Binding-site contacts:
Ligand atom O3B contacts residue THR143 of chain 1.H at 3.3 Å (h-bond).
Ligand atom O1A contacts residue CYS12 of chain 1.H at 3.1 Å (h-bond).
Ligand atom O1B contacts residue THR143 of chain 1.H at 3.6 Å.
Ligand atom C4 contacts residue CYS12 of chain 1.H at 3.5 Å (hydrophobic).
Ligand atom O1A contacts residue SER138 of chain 1.H at 3.8 Å.
Ligand atom C5 contacts residue TYR222 of chain 1.H at 3.7 Å (hydrophobic).
Ligand atom C5 contacts residue CYS12 of chain 1.H at 3.7 Å (hydrophobic).
Ligand atom N1 contacts residue TYR222 of chain 1.H at 3.3 Å.
Ligand atom O1B contacts residue SER138 of chain 1.H at 3.7 Å.
Ligand atom PB contacts residue THR143 of chain 1.H at 3.9 Å.
Ligand atom C2 contacts residue TYR222 of chain 1.H at 3.5 Å (hydrophobic).
Ligand atom O1B contacts residue GLY10 of chain 1.H at 3.9 Å.
Ligand atom O1G contacts residue THR143 of chain 1.H at 2.2 Å (h-bond).
Ligand atom O1A contacts residue GLY10 of chain 1.H at 3.9 Å.
Ligand atom N1 contacts residue ASN226 of chain 1.H at 3.3 Å (h-bond).
Ligand atom C6 contacts residue TYR222 of chain 1.H at 3.4 Å (hydrophobic).
Ligand atom N2 contacts residue LEU225 of chain 1.H at 3.7 Å.
Ligand atom O2' contacts residue ASN204 of chain 1.H at 3.0 Å (h-bond).
Ligand atom C1' contacts residue ASN204 of chain 1.H at 3.9 Å.
Ligand atom N1 contacts residue CYS12 of chain 1.H at 3.8 Å.
Ligand atom O2' contacts residue ASP177 of chain 1.H at 3.6 Å (salt-bridge).
Ligand atom O5' contacts residue SER138 of chain 1.H at 3.2 Å (h-bond).
Ligand atom C8 contacts residue CYS12 of chain 1.H at 3.9 Å (hydrophobic).
Ligand atom O3' contacts residue ASP177 of chain 1.H at 3.5 Å.
Ligand atom PG contacts residue ASN99 of chain 1.H at 3.8 Å.
Ligand atom O2B contacts residue GLN11 of chain 1.H at 3.1 Å (h-bond).
Ligand atom O1B contacts residue GLY144 of chain 1.H at 3.2 Å (h-bond).
Ligand atom N7 contacts residue CYS12 of chain 1.H at 3.8 Å.
Ligand atom O1A contacts residue GLN11 of chain 1.H at 3.0 Å (h-bond).
Ligand atom N3 contacts residue CYS12 of chain 1.H at 3.3 Å (h-bond).
Ligand atom C4 contacts residue TYR222 of chain 1.H at 3.8 Å (hydrophobic).
Ligand atom O2A contacts residue GLN11 of chain 1.H at 3.5 Å.
Ligand atom N9 contacts residue CYS12 of chain 1.H at 3.7 Å.
Ligand atom O3B contacts residue ASN99 of chain 1.H at 3.8 Å.
Ligand atom C2 contacts residue CYS12 of chain 1.H at 3.5 Å (hydrophobic).
Ligand atom PG contacts residue THR143 of chain 1.H at 3.3 Å.
Ligand atom C5' contacts residue SER138 of chain 1.H at 3.9 Å.
Ligand atom O6 contacts residue TYR222 of chain 1.H at 3.4 Å.
Ligand atom N3 contacts residue TYR222 of chain 1.H at 3.8 Å.
Ligand atom O3G contacts residue ASN99 of chain 1.H at 2.8 Å (h-bond).

The small molecule below binds the protein below.
Small molecule (SMILES): Nc1nc2c(ncn2[C@@H]2O[C@H](CO[P](=O)(O)C[P](=O)(O)OP(=O)(O)O)[C@@H](O)[C@H]2O)c(=O)[nH]1

Sequence of chain 1.H:
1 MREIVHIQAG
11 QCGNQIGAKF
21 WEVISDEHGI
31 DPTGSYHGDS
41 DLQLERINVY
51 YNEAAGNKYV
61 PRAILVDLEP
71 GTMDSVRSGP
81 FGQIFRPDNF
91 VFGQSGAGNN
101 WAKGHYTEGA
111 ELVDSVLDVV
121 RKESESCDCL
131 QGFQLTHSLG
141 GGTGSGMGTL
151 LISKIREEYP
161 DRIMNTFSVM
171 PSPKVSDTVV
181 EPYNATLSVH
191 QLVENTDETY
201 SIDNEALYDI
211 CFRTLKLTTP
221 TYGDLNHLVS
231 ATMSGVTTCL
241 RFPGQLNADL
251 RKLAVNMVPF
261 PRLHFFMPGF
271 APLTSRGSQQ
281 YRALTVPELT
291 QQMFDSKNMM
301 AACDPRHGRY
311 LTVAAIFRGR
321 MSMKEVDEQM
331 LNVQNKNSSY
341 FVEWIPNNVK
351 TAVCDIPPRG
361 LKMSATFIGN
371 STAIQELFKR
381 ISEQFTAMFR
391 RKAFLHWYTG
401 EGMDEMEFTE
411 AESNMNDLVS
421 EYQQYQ